Sequence of chain 1.NA:
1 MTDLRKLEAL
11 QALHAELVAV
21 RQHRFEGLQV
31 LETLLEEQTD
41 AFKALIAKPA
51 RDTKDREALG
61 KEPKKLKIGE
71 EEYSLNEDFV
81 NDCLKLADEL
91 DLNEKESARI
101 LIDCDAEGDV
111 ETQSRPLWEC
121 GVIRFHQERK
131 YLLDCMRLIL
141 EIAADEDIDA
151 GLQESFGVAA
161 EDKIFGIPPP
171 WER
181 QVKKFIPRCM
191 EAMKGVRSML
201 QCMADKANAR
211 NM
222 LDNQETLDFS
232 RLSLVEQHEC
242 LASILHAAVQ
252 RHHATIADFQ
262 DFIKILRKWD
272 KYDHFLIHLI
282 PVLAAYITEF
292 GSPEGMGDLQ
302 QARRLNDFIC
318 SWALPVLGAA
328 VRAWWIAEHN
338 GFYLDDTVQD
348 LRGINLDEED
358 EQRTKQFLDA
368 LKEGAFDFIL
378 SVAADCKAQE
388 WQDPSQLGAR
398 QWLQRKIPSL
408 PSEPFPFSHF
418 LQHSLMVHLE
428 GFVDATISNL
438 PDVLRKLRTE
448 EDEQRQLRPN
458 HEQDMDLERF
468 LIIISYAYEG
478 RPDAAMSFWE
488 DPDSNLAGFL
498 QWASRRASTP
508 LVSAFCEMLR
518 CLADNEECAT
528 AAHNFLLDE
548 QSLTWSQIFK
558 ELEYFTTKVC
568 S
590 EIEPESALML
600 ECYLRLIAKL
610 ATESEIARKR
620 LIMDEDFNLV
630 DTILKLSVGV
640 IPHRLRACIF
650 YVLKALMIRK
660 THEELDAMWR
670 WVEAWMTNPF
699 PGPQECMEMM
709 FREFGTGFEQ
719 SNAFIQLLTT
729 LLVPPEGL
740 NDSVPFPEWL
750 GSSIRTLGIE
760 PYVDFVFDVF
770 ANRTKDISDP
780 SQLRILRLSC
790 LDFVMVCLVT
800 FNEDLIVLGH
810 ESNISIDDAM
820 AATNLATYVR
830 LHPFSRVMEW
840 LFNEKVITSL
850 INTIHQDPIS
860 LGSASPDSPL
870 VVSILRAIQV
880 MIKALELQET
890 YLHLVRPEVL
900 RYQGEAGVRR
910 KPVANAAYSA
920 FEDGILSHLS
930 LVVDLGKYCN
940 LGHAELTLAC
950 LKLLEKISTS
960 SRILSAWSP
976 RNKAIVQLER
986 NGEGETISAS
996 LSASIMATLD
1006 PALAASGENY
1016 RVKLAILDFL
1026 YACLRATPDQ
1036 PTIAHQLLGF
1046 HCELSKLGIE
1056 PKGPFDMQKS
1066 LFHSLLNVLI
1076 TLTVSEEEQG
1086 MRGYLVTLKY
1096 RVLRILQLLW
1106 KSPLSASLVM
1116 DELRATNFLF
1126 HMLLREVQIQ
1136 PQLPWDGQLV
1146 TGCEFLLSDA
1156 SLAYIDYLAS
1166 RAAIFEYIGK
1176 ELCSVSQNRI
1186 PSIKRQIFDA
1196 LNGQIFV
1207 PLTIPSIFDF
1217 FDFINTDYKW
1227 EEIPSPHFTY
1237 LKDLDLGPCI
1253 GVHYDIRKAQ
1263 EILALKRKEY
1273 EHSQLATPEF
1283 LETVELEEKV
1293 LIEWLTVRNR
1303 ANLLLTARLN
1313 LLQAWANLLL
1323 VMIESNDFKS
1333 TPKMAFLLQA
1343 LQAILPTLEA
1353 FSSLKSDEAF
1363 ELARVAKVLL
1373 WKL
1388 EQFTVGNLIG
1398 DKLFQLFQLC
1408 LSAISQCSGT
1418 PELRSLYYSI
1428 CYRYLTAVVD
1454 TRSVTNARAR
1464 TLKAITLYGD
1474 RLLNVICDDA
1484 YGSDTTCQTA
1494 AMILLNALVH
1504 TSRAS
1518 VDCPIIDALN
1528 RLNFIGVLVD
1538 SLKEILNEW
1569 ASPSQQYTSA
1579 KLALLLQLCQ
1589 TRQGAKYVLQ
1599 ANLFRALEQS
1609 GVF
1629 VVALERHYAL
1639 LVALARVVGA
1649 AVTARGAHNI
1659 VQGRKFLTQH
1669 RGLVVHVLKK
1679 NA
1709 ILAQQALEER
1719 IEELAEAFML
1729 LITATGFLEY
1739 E

The protein below binds the small molecule below.
Small molecule (SMILES): N[C@@H](Cc1ccccc1)C(=O)NCC=O

Binding-site contacts:
Ligand atom CG contacts residue PHE496 of chain 1.NA at 4.0 Å (hydrophobic).
Ligand atom O contacts residue PRO438 of chain 1.NA at 4.0 Å.
Ligand atom CG contacts residue ASN492 of chain 1.NA at 4.3 Å.
Ligand atom C contacts residue ASN492 of chain 1.NA at 4.0 Å.
Ligand atom N contacts residue SER491 of chain 1.NA at 4.1 Å.
Ligand atom CE2 contacts residue ARG442 of chain 1.NA at 3.6 Å.
Ligand atom CD1 contacts residue ASN492 of chain 1.NA at 3.9 Å.
Ligand atom CB contacts residue ASN492 of chain 1.NA at 3.8 Å.
Ligand atom CE2 contacts residue PRO438 of chain 1.NA at 3.7 Å (hydrophobic).
Ligand atom C contacts residue ARG442 of chain 1.NA at 4.4 Å.
Ligand atom CD1 contacts residue ILE434 of chain 1.NA at 4.1 Å (hydrophobic).
Ligand atom N contacts residue ASN492 of chain 1.NA at 3.3 Å (h-bond).
Ligand atom CG contacts residue GLY495 of chain 1.NA at 4.4 Å.
Ligand atom CZ contacts residue PRO438 of chain 1.NA at 3.4 Å (hydrophobic).
Ligand atom CB contacts residue GLY495 of chain 1.NA at 3.9 Å.
Ligand atom CD1 contacts residue PHE496 of chain 1.NA at 3.7 Å (hydrophobic).
Ligand atom CD2 contacts residue ARG442 of chain 1.NA at 3.5 Å.
Ligand atom CZ contacts residue PHE496 of chain 1.NA at 3.9 Å (hydrophobic).
Ligand atom CE1 contacts residue ILE434 of chain 1.NA at 3.9 Å (hydrophobic).
Ligand atom CB contacts residue PHE496 of chain 1.NA at 3.9 Å (hydrophobic).
Ligand atom CA contacts residue ARG442 of chain 1.NA at 3.6 Å.
Ligand atom CA contacts residue ASN492 of chain 1.NA at 3.3 Å.
Ligand atom CE1 contacts residue PHE496 of chain 1.NA at 3.6 Å (hydrophobic).
Ligand atom N contacts residue ARG442 of chain 1.NA at 4.2 Å.
Ligand atom CE1 contacts residue PRO438 of chain 1.NA at 3.8 Å (hydrophobic).
Ligand atom CD2 contacts residue PRO438 of chain 1.NA at 4.4 Å (hydrophobic).
Ligand atom O contacts residue ASN492 of chain 1.NA at 4.2 Å.
Ligand atom O contacts residue ARG442 of chain 1.NA at 4.3 Å.
Ligand atom CD1 contacts residue PRO438 of chain 1.NA at 4.4 Å (hydrophobic).